Sequence of chain 1.A:
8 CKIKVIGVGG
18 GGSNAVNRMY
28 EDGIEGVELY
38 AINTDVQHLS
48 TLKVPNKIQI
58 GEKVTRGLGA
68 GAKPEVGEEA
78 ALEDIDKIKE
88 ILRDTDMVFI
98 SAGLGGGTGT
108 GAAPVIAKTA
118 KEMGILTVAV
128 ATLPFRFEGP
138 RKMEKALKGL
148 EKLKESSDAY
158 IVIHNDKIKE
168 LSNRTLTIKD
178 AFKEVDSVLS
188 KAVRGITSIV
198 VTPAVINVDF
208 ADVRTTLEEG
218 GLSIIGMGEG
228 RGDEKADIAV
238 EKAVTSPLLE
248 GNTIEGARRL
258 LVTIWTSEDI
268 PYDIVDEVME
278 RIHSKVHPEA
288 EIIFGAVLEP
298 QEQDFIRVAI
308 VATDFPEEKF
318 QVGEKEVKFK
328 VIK

The small molecule below binds the protein below.
Small molecule (SMILES): Nc1nc2c(nc(N3CCOCC3)n2[C@@H]2O[C@H](CO[P](=O)(O)O[P](=O)(O)OP(=O)(O)O)[C@@H](O)[C@H]2O)c(=O)[nH]1

Binding-site contacts:
Ligand atom O2G contacts residue MG1 of chain 1.B at 2.1 Å.
Ligand atom C2 contacts residue GLY18 of chain 1.A at 3.5 Å.
Ligand atom O3G contacts residue THR41 of chain 1.A at 3.6 Å (h-bond).
Ligand atom O2' contacts residue GLU135 of chain 1.A at 2.7 Å (salt-bridge).
Ligand atom C5' contacts residue GLY100 of chain 1.A at 3.2 Å.
Ligand atom C4' contacts residue GLY100 of chain 1.A at 3.5 Å.
Ligand atom O6 contacts residue ASN21 of chain 1.A at 3.0 Å (h-bond).
Ligand atom C3' contacts residue GLU135 of chain 1.A at 3.2 Å.
Ligand atom O3' contacts residue GLU135 of chain 1.A at 2.7 Å (salt-bridge).
Ligand atom C4 contacts residue PHE179 of chain 1.A at 3.3 Å (hydrophobic).
Ligand atom O1B contacts residue THR105 of chain 1.A at 3.4 Å (h-bond).
Ligand atom O3B contacts residue GLY104 of chain 1.A at 3.0 Å (h-bond).
Ligand atom O1A contacts residue GLY18 of chain 1.A at 2.7 Å (h-bond).
Ligand atom O2B contacts residue MG1 of chain 1.B at 2.3 Å.
Ligand atom O1B contacts residue GLY16 of chain 1.A at 3.6 Å.
Ligand atom N3 contacts residue GLY18 of chain 1.A at 3.5 Å.
Ligand atom O3G contacts residue THR105 of chain 1.A at 2.5 Å (h-bond).
Ligand atom C5 contacts residue PHE179 of chain 1.A at 3.4 Å (hydrophobic).
Ligand atom O2' contacts residue PHE179 of chain 1.A at 3.5 Å.
Ligand atom C2 contacts residue ASP183 of chain 1.A at 3.3 Å.
Ligand atom O3' contacts residue LYS139 of chain 1.A at 3.3 Å.
Ligand atom O1G contacts residue ALA69 of chain 1.A at 2.8 Å (h-bond).
Ligand atom O3G contacts residue ALA67 of chain 1.A at 2.9 Å (h-bond).
Ligand atom PB contacts residue MG1 of chain 1.B at 3.4 Å.
Ligand atom O1B contacts residue GLY106 of chain 1.A at 2.8 Å (h-bond).
Ligand atom C8 contacts residue PHE179 of chain 1.A at 3.6 Å (hydrophobic).
Ligand atom C4 contacts residue GLY18 of chain 1.A at 3.5 Å.
Ligand atom C2' contacts residue PHE179 of chain 1.A at 3.6 Å (hydrophobic).
Ligand atom O1G contacts residue GLY104 of chain 1.A at 2.9 Å (h-bond).
Ligand atom O2' contacts residue ASN162 of chain 1.A at 3.4 Å (h-bond).
Ligand atom O2B contacts residue GLY17 of chain 1.A at 2.9 Å (h-bond).
Ligand atom CAB contacts residue PHE179 of chain 1.A at 3.4 Å (hydrophobic).
Ligand atom O1A contacts residue GLY17 of chain 1.A at 3.3 Å (h-bond).
Ligand atom PG contacts residue MG1 of chain 1.B at 3.3 Å.
Ligand atom C2' contacts residue GLU135 of chain 1.A at 3.3 Å.
Ligand atom N1 contacts residue ASP183 of chain 1.A at 2.7 Å (salt-bridge).
Ligand atom O3B contacts residue THR105 of chain 1.A at 3.1 Å (h-bond).
Ligand atom N9 contacts residue PHE179 of chain 1.A at 3.3 Å.
Ligand atom N2 contacts residue GLY18 of chain 1.A at 3.4 Å (h-bond).
Ligand atom N2 contacts residue ASP183 of chain 1.A at 3.0 Å (salt-bridge).